The small molecule below binds the protein below.
Small molecule (SMILES): N[C@@H](Cc1c[nH]c2ccccc12)C(=O)O

Sequence of chain 1.B:
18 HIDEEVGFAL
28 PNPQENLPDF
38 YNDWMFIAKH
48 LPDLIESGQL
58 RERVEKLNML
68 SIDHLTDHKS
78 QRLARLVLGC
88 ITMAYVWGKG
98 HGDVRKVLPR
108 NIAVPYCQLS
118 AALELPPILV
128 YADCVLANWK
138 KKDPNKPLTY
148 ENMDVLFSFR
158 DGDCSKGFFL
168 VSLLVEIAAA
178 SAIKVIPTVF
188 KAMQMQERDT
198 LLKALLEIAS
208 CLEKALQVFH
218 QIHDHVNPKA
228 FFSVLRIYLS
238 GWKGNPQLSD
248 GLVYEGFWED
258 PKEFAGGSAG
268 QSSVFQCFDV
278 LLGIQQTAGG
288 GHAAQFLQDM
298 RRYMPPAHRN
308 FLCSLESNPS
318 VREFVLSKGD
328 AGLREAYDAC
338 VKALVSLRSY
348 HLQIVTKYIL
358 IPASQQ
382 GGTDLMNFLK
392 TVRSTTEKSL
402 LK

Binding-site contacts:
Ligand atom CE3 contacts residue ARG58 of chain 1.B at 3.5 Å.
Ligand atom CE3 contacts residue GLY55 of chain 1.B at 3.5 Å.
Ligand atom O contacts residue ARG58 of chain 1.B at 3.5 Å.
Ligand atom C contacts residue GLY55 of chain 1.B at 3.6 Å.
Ligand atom CZ2 contacts residue GLY55 of chain 1.B at 4.2 Å.
Ligand atom C contacts residue ARG58 of chain 1.B at 3.6 Å.
Ligand atom OXT contacts residue GLN56 of chain 1.B at 3.9 Å.
Ligand atom NE1 contacts residue ASP100 of chain 1.B at 4.0 Å.
Ligand atom CE3 contacts residue LEU57 of chain 1.B at 3.8 Å (hydrophobic).
Ligand atom CD2 contacts residue ARG58 of chain 1.B at 3.5 Å.
Ligand atom CZ2 contacts residue GLY95 of chain 1.B at 4.0 Å.
Ligand atom CZ3 contacts residue ARG58 of chain 1.B at 3.6 Å.
Ligand atom OXT contacts residue GLY55 of chain 1.B at 3.0 Å (h-bond).
Ligand atom CD1 contacts residue ARG58 of chain 1.B at 3.3 Å.
Ligand atom CA contacts residue GLY55 of chain 1.B at 3.5 Å.
Ligand atom CE2 contacts residue LYS96 of chain 1.B at 4.2 Å.
Ligand atom CD2 contacts residue GLY55 of chain 1.B at 4.1 Å.
Ligand atom CZ3 contacts residue ILE52 of chain 1.B at 4.1 Å (hydrophobic).
Ligand atom C contacts residue GLU59 of chain 1.B at 3.7 Å.
Ligand atom NE1 contacts residue ARG58 of chain 1.B at 3.6 Å.
Ligand atom CZ3 contacts residue LEU51 of chain 1.B at 4.1 Å (hydrophobic).
Ligand atom CZ2 contacts residue LYS96 of chain 1.B at 3.4 Å.
Ligand atom CG contacts residue ARG58 of chain 1.B at 3.5 Å.
Ligand atom CB contacts residue ARG58 of chain 1.B at 3.5 Å.
Ligand atom CH2 contacts residue GLY55 of chain 1.B at 3.8 Å.
Ligand atom CE2 contacts residue ARG58 of chain 1.B at 4.1 Å.
Ligand atom CZ3 contacts residue LEU57 of chain 1.B at 3.2 Å (hydrophobic).
Ligand atom O contacts residue GLU59 of chain 1.B at 3.6 Å.
Ligand atom CH2 contacts residue LEU51 of chain 1.B at 4.2 Å (hydrophobic).
Ligand atom CZ3 contacts residue GLN56 of chain 1.B at 3.8 Å.
Ligand atom OXT contacts residue GLU59 of chain 1.B at 3.0 Å (salt-bridge).
Ligand atom CH2 contacts residue LEU57 of chain 1.B at 4.1 Å (hydrophobic).
Ligand atom CZ3 contacts residue GLY55 of chain 1.B at 3.6 Å.
Ligand atom CH2 contacts residue ILE52 of chain 1.B at 3.2 Å (hydrophobic).
Ligand atom OXT contacts residue ARG58 of chain 1.B at 3.7 Å.
Ligand atom CB contacts residue ARG102 of chain 1.B at 3.5 Å.
Ligand atom CD1 contacts residue ASP100 of chain 1.B at 3.3 Å.
Ligand atom N contacts residue GLY55 of chain 1.B at 4.1 Å.
Ligand atom CZ2 contacts residue ILE52 of chain 1.B at 3.6 Å (hydrophobic).
Ligand atom CE3 contacts residue GLN56 of chain 1.B at 4.2 Å.